Sequence of chain 1.B:
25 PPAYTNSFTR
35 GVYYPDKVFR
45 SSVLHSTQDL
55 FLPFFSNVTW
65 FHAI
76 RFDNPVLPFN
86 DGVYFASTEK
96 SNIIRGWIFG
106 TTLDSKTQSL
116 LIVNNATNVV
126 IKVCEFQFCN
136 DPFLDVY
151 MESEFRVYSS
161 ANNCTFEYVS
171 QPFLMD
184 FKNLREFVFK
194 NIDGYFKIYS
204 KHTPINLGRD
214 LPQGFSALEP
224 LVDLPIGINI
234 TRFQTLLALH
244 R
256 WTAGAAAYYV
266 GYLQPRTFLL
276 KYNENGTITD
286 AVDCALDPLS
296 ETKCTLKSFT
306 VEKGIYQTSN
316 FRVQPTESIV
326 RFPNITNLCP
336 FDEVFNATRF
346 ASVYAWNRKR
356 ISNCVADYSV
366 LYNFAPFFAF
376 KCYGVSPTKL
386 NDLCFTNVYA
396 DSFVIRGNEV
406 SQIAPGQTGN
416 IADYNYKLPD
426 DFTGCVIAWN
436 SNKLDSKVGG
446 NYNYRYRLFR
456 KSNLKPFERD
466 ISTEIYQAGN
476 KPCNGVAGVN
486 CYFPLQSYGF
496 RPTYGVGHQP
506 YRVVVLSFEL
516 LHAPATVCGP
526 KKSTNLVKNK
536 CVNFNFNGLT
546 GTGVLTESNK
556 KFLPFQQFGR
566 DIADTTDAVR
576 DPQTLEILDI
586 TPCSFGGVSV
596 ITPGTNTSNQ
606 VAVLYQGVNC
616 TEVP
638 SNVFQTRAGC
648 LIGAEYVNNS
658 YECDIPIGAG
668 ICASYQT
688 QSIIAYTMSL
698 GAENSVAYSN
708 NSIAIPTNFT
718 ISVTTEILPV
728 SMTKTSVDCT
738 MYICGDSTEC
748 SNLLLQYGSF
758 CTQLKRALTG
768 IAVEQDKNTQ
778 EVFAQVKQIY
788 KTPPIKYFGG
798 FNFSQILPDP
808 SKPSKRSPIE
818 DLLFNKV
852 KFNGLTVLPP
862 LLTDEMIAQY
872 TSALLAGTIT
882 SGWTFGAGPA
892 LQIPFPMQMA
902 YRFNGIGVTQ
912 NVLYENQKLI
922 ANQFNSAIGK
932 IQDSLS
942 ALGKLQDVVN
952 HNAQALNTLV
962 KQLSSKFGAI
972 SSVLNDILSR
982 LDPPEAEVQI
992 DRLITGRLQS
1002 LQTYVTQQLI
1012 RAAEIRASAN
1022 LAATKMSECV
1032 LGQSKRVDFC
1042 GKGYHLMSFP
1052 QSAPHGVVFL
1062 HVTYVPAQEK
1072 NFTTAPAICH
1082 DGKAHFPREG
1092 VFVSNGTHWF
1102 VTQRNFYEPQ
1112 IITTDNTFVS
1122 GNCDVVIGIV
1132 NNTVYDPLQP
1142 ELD

Binding-site contacts:
Ligand atom O7 contacts residue ASP337 of chain 1.B at 4.0 Å.
Ligand atom O5 contacts residue ASN341 of chain 1.B at 2.3 Å (h-bond).
Ligand atom C7 contacts residue PHE369 of chain 1.B at 4.5 Å (hydrophobic).
Ligand atom N2 contacts residue ASN341 of chain 1.B at 2.9 Å (h-bond).
Ligand atom C2 contacts residue ASN341 of chain 1.B at 2.4 Å.
Ligand atom C8 contacts residue ASN341 of chain 1.B at 4.4 Å.
Ligand atom C7 contacts residue ASN341 of chain 1.B at 3.2 Å.
Ligand atom C8 contacts residue PHE369 of chain 1.B at 3.8 Å (hydrophobic).
Ligand atom C1 contacts residue ASN341 of chain 1.B at 1.4 Å.
Ligand atom O6 contacts residue ASN341 of chain 1.B at 4.4 Å.
Ligand atom C4 contacts residue ASN341 of chain 1.B at 4.2 Å.
Ligand atom C3 contacts residue ASN341 of chain 1.B at 3.8 Å.
Ligand atom O7 contacts residue ASN341 of chain 1.B at 3.0 Å (h-bond).
Ligand atom C5 contacts residue ASN341 of chain 1.B at 3.6 Å.

This small molecule binds to this protein.
Small molecule (SMILES): CC(=O)N[C@H]1[C@H](O[C@H]2[C@H](O)[C@@H](NC(C)=O)CO[C@@H]2CO)O[C@H](CO)[C@@H](O)[C@@H]1O